The protein below binds the small molecule below.
Small molecule (SMILES): O=S(=O)(O)c1cc(Cl)c(O)c(Cl)c1

Sequence of chain 2.A:
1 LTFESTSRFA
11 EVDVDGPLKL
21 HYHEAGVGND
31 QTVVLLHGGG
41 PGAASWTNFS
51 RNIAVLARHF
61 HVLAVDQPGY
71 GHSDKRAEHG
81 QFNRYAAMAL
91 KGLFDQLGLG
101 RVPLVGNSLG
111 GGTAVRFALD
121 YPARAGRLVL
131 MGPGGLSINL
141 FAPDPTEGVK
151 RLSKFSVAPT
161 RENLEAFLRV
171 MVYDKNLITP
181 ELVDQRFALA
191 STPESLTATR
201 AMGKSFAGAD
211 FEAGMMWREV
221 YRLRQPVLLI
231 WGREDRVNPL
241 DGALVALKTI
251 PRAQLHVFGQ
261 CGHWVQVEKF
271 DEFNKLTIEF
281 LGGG

Binding-site contacts:
Ligand atom C06 contacts residue VAL237 of chain 2.A at 3.6 Å (hydrophobic).
Ligand atom S10 contacts residue HIS263 of chain 2.A at 4.0 Å.
Ligand atom O13 contacts residue HIS263 of chain 2.A at 3.4 Å (h-bond).
Ligand atom C01 contacts residue HIS263 of chain 2.A at 4.0 Å.
Ligand atom C01 contacts residue VAL237 of chain 2.A at 4.1 Å (hydrophobic).
Ligand atom O12 contacts residue MET171 of chain 2.A at 3.3 Å (h-bond).
Ligand atom CL7 contacts residue MET171 of chain 2.A at 3.9 Å.
Ligand atom CL7 contacts residue VAL237 of chain 2.A at 3.3 Å.
Ligand atom C03 contacts residue GLY40 of chain 2.A at 3.6 Å.
Ligand atom C06 contacts residue LEU152 of chain 2.A at 4.0 Å (hydrophobic).
Ligand atom CL7 contacts residue LEU152 of chain 2.A at 4.0 Å.
Ligand atom O13 contacts residue GLY38 of chain 2.A at 3.6 Å.
Ligand atom O13 contacts residue GLY39 of chain 2.A at 3.8 Å.
Ligand atom O12 contacts residue TRP264 of chain 2.A at 2.9 Å (h-bond).
Ligand atom C05 contacts residue LEU152 of chain 2.A at 3.7 Å (hydrophobic).
Ligand atom C04 contacts residue GLY39 of chain 2.A at 4.1 Å.
Ligand atom O13 contacts residue ASN107 of chain 2.A at 3.8 Å.
Ligand atom C02 contacts residue GLY40 of chain 2.A at 3.5 Å.
Ligand atom O11 contacts residue GLY40 of chain 2.A at 2.4 Å (h-bond).
Ligand atom C02 contacts residue HIS263 of chain 2.A at 3.9 Å.
Ligand atom C01 contacts residue MET171 of chain 2.A at 3.9 Å (hydrophobic).
Ligand atom C01 contacts residue PHE167 of chain 2.A at 3.7 Å (hydrophobic).
Ligand atom C02 contacts residue GLY39 of chain 2.A at 3.9 Å.
Ligand atom S10 contacts residue GLY40 of chain 2.A at 3.5 Å (h-bond).
Ligand atom C03 contacts residue GLY39 of chain 2.A at 3.3 Å.
Ligand atom O13 contacts residue SER108 of chain 2.A at 3.0 Å.
Ligand atom O11 contacts residue GLY38 of chain 2.A at 3.4 Å.
Ligand atom C02 contacts residue SER108 of chain 2.A at 3.4 Å.
Ligand atom C04 contacts residue SER108 of chain 2.A at 3.5 Å.
Ligand atom CL7 contacts residue PHE167 of chain 2.A at 3.3 Å.
Ligand atom S10 contacts residue GLY39 of chain 2.A at 3.7 Å.
Ligand atom O12 contacts residue HIS263 of chain 2.A at 3.7 Å.
Ligand atom S10 contacts residue SER108 of chain 2.A at 3.8 Å.
Ligand atom C03 contacts residue SER108 of chain 2.A at 3.0 Å.
Ligand atom CL7 contacts residue VAL149 of chain 2.A at 4.1 Å.
Ligand atom O11 contacts residue GLY39 of chain 2.A at 3.0 Å (h-bond).
Ligand atom O08 contacts residue LEU152 of chain 2.A at 3.3 Å.
Ligand atom C06 contacts residue PHE167 of chain 2.A at 4.0 Å (hydrophobic).
Ligand atom CL7 contacts residue GLY148 of chain 2.A at 3.5 Å.
Ligand atom CL9 contacts residue LEU109 of chain 2.A at 3.7 Å.